The small molecule below binds the protein below.
Small molecule (SMILES): CCC(=O)N1CCC(NC(=O)Nc2ccc(OC(F)(F)F)cc2)CC1

Sequence of chain 2.A:
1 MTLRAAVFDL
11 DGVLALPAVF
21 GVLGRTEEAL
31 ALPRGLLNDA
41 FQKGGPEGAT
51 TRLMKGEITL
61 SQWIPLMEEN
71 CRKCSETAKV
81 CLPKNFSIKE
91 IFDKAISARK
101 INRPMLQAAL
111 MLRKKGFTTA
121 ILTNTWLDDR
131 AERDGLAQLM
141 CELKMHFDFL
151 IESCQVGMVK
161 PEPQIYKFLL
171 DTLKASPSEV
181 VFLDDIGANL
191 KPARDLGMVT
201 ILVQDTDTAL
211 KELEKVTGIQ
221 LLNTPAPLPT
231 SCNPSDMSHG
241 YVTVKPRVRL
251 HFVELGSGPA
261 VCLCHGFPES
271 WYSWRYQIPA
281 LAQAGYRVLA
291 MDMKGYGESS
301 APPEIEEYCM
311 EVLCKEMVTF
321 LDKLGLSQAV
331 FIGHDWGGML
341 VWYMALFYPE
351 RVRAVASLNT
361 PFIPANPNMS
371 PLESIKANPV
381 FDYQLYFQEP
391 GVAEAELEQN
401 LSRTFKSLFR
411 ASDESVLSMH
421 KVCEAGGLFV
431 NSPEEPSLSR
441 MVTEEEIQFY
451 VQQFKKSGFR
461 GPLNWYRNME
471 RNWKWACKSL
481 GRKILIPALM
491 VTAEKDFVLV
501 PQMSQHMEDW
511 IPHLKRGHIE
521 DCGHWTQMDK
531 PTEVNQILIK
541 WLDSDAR

Binding-site contacts:
Ligand atom C20 contacts residue LEU428 of chain 2.A at 3.7 Å (hydrophobic).
Ligand atom C25 contacts residue TYR466 of chain 2.A at 3.7 Å (hydrophobic).
Ligand atom C3 contacts residue TYR383 of chain 2.A at 3.5 Å (hydrophobic).
Ligand atom C25 contacts residue PHE267 of chain 2.A at 3.4 Å (hydrophobic).
Ligand atom N4 contacts residue ASP335 of chain 2.A at 2.8 Å (salt-bridge).
Ligand atom F21 contacts residue LEU408 of chain 2.A at 3.3 Å.
Ligand atom C14 contacts residue TRP336 of chain 2.A at 3.8 Å (hydrophobic).
Ligand atom F21 contacts residue LEU417 of chain 2.A at 3.8 Å.
Ligand atom F23 contacts residue PHE387 of chain 2.A at 3.5 Å.
Ligand atom C7 contacts residue GLN384 of chain 2.A at 3.7 Å.
Ligand atom C16 contacts residue TYR466 of chain 2.A at 3.4 Å (hydrophobic).
Ligand atom F22 contacts residue TYR383 of chain 2.A at 3.7 Å.
Ligand atom F23 contacts residue PHE267 of chain 2.A at 3.5 Å.
Ligand atom F22 contacts residue MET419 of chain 2.A at 3.3 Å.
Ligand atom C25 contacts residue HIS524 of chain 2.A at 3.7 Å.
Ligand atom O12 contacts residue MET339 of chain 2.A at 3.4 Å (h-bond).
Ligand atom C6 contacts residue TRP336 of chain 2.A at 3.8 Å (hydrophobic).
Ligand atom C1 contacts residue TYR466 of chain 2.A at 3.1 Å (hydrophobic).
Ligand atom F22 contacts residue PHE387 of chain 2.A at 3.7 Å.
Ligand atom O15 contacts residue TYR466 of chain 2.A at 2.8 Å (h-bond).
Ligand atom O19 contacts residue LEU408 of chain 2.A at 3.6 Å.
Ligand atom F22 contacts residue LEU428 of chain 2.A at 3.6 Å.
Ligand atom F23 contacts residue LEU428 of chain 2.A at 3.5 Å.
Ligand atom C14 contacts residue ASP335 of chain 2.A at 3.9 Å.
Ligand atom N4 contacts residue TYR466 of chain 2.A at 3.9 Å.
Ligand atom C16 contacts residue TYR383 of chain 2.A at 3.4 Å (hydrophobic).
Ligand atom C25 contacts residue ASP335 of chain 2.A at 3.7 Å.
Ligand atom O12 contacts residue THR360 of chain 2.A at 3.9 Å.
Ligand atom C17 contacts residue TYR383 of chain 2.A at 3.7 Å (hydrophobic).
Ligand atom N2 contacts residue ASP335 of chain 2.A at 2.5 Å (salt-bridge).
Ligand atom C20 contacts residue LEU408 of chain 2.A at 3.8 Å (hydrophobic).
Ligand atom F21 contacts residue LEU428 of chain 2.A at 3.0 Å.
Ligand atom C3 contacts residue ASP335 of chain 2.A at 3.1 Å.
Ligand atom O15 contacts residue TYR383 of chain 2.A at 2.4 Å (h-bond).
Ligand atom C3 contacts residue TYR466 of chain 2.A at 3.0 Å (hydrophobic).
Ligand atom C24 contacts residue PHE267 of chain 2.A at 3.9 Å (hydrophobic).
Ligand atom C13 contacts residue TRP336 of chain 2.A at 3.9 Å (hydrophobic).
Ligand atom N2 contacts residue TYR466 of chain 2.A at 3.1 Å (h-bond).
Ligand atom C1 contacts residue ASP335 of chain 2.A at 3.5 Å.
Ligand atom N4 contacts residue TRP336 of chain 2.A at 3.8 Å.